Sequence of chain 1.B:
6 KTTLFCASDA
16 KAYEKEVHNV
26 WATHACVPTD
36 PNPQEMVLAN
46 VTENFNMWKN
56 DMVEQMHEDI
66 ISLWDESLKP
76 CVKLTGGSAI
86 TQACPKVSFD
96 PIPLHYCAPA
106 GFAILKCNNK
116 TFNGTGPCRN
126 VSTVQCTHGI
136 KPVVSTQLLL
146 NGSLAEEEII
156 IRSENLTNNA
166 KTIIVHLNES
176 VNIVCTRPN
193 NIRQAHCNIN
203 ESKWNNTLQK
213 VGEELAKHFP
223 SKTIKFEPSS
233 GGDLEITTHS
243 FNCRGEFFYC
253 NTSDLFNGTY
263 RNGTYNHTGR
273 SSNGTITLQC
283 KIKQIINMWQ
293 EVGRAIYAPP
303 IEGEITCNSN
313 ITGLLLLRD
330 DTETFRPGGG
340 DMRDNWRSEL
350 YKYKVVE

Binding-site contacts:
Ligand atom C6 contacts residue LYS136 of chain 1.B at 4.4 Å.
Ligand atom C1 contacts residue SER311 of chain 1.B at 4.0 Å.
Ligand atom C5 contacts residue ASN146 of chain 1.B at 3.6 Å.
Ligand atom C5 contacts residue ASN310 of chain 1.B at 3.4 Å.
Ligand atom O7 contacts residue PRO96 of chain 1.B at 3.8 Å.
Ligand atom O6 contacts residue LYS136 of chain 1.B at 3.5 Å (salt-bridge).
Ligand atom O4 contacts residue ARG246 of chain 1.B at 3.3 Å (salt-bridge).
Ligand atom C3 contacts residue ASN146 of chain 1.B at 3.8 Å.
Ligand atom C3 contacts residue SER311 of chain 1.B at 3.9 Å.
Ligand atom C1 contacts residue ASN146 of chain 1.B at 1.4 Å.
Ligand atom C4 contacts residue ASN146 of chain 1.B at 4.2 Å.
Ligand atom C3 contacts residue ASN310 of chain 1.B at 3.7 Å.
Ligand atom C4 contacts residue ARG246 of chain 1.B at 4.3 Å.
Ligand atom O3 contacts residue ASP95 of chain 1.B at 4.3 Å.
Ligand atom O3 contacts residue ARG246 of chain 1.B at 4.0 Å.
Ligand atom C4 contacts residue ASN310 of chain 1.B at 3.9 Å.
Ligand atom O7 contacts residue VAL138 of chain 1.B at 4.4 Å.
Ligand atom N2 contacts residue ASN146 of chain 1.B at 3.1 Å (h-bond).
Ligand atom O5 contacts residue ASN146 of chain 1.B at 2.3 Å (h-bond).
Ligand atom O5 contacts residue LYS136 of chain 1.B at 3.9 Å.
Ligand atom C2 contacts residue SER311 of chain 1.B at 3.7 Å.
Ligand atom O3 contacts residue ASN310 of chain 1.B at 4.3 Å.
Ligand atom O7 contacts residue ASN146 of chain 1.B at 3.9 Å.
Ligand atom O4 contacts residue ASN310 of chain 1.B at 3.9 Å.
Ligand atom C8 contacts residue SER311 of chain 1.B at 3.8 Å.
Ligand atom C7 contacts residue SER311 of chain 1.B at 3.8 Å.
Ligand atom C8 contacts residue ASN244 of chain 1.B at 3.9 Å.
Ligand atom C8 contacts residue VAL138 of chain 1.B at 4.3 Å (hydrophobic).
Ligand atom O3 contacts residue CYS309 of chain 1.B at 3.2 Å (h-bond).
Ligand atom C7 contacts residue ASN146 of chain 1.B at 3.7 Å.
Ligand atom C4 contacts residue ASP95 of chain 1.B at 4.1 Å.
Ligand atom C2 contacts residue ASN146 of chain 1.B at 2.5 Å.
Ligand atom C2 contacts residue ASN310 of chain 1.B at 4.4 Å.
Ligand atom C8 contacts residue LEU145 of chain 1.B at 3.7 Å (hydrophobic).
Ligand atom O5 contacts residue ASN310 of chain 1.B at 4.1 Å.
Ligand atom C8 contacts residue PHE243 of chain 1.B at 4.1 Å (hydrophobic).
Ligand atom C3 contacts residue CYS309 of chain 1.B at 4.3 Å (hydrophobic).
Ligand atom C1 contacts residue ASN310 of chain 1.B at 4.0 Å.
Ligand atom N2 contacts residue SER311 of chain 1.B at 2.9 Å (h-bond).
Ligand atom N2 contacts residue CYS309 of chain 1.B at 4.4 Å.

A small-molecule ligand and the protein it binds are described below.
Small molecule (SMILES): CC(=O)N[C@@H]1[C@@H](O)[C@H](O)[C@@H](CO)O[C@H]1O